Sequence of chain 1.D:
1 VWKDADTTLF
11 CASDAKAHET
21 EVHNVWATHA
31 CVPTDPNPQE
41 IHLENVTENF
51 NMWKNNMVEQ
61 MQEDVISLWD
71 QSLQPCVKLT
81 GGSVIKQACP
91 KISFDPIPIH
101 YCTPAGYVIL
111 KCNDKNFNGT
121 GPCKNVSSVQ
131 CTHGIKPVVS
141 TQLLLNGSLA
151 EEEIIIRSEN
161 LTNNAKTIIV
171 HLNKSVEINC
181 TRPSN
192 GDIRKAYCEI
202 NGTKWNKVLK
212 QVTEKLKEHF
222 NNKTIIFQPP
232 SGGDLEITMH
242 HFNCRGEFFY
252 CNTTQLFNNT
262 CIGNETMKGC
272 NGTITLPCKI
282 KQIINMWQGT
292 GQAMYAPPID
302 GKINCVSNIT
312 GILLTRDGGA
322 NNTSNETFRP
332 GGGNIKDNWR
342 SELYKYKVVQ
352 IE

This protein binds this small molecule.
Small molecule (SMILES): CC(=O)N[C@@H]1[C@@H](O)[C@H](O)[C@@H](CO)O[C@H]1O

Binding-site contacts:
Ligand atom C5 contacts residue ASN272 of chain 1.D at 3.6 Å.
Ligand atom C7 contacts residue GLU266 of chain 1.D at 4.4 Å.
Ligand atom C7 contacts residue CYS271 of chain 1.D at 4.3 Å (hydrophobic).
Ligand atom C8 contacts residue ASN272 of chain 1.D at 3.3 Å.
Ligand atom O5 contacts residue ASN272 of chain 1.D at 2.3 Å (h-bond).
Ligand atom O7 contacts residue CYS271 of chain 1.D at 3.8 Å.
Ligand atom O7 contacts residue ASN272 of chain 1.D at 3.6 Å.
Ligand atom C7 contacts residue ASN272 of chain 1.D at 3.1 Å.
Ligand atom C7 contacts residue MET268 of chain 1.D at 3.1 Å (hydrophobic).
Ligand atom C7 contacts residue CYS262 of chain 1.D at 4.4 Å (hydrophobic).
Ligand atom O7 contacts residue MET268 of chain 1.D at 2.7 Å (h-bond).
Ligand atom O7 contacts residue GLU266 of chain 1.D at 4.0 Å.
Ligand atom O3 contacts residue THR267 of chain 1.D at 3.6 Å.
Ligand atom N2 contacts residue MET268 of chain 1.D at 2.7 Å (h-bond).
Ligand atom C4 contacts residue ASN272 of chain 1.D at 4.2 Å.
Ligand atom C2 contacts residue MET268 of chain 1.D at 3.9 Å (hydrophobic).
Ligand atom N2 contacts residue ASN272 of chain 1.D at 2.9 Å (h-bond).
Ligand atom C8 contacts residue CYS262 of chain 1.D at 3.2 Å (hydrophobic).
Ligand atom O7 contacts residue LYS269 of chain 1.D at 4.0 Å.
Ligand atom C1 contacts residue ASN272 of chain 1.D at 1.4 Å.
Ligand atom C2 contacts residue ASN272 of chain 1.D at 2.5 Å.
Ligand atom C3 contacts residue ASN272 of chain 1.D at 3.8 Å.
Ligand atom O7 contacts residue THR267 of chain 1.D at 4.2 Å.
Ligand atom O3 contacts residue MET268 of chain 1.D at 4.2 Å.